Binding-site contacts:
Ligand atom N contacts residue ILE219 of chain 58.A at 4.0 Å.
Ligand atom C7 contacts residue TYR192 of chain 58.A at 4.4 Å (hydrophobic).
Ligand atom C5 contacts residue ILE95 of chain 58.A at 3.8 Å (hydrophobic).
Ligand atom CA2 contacts residue PHE115 of chain 58.A at 4.3 Å (hydrophobic).
Ligand atom C2 contacts residue TYR146 of chain 58.A at 3.9 Å (hydrophobic).
Ligand atom C7 contacts residue VAL117 of chain 58.A at 4.3 Å (hydrophobic).
Ligand atom C1 contacts residue ILE183 of chain 58.A at 4.2 Å (hydrophobic).
Ligand atom C3 contacts residue ILE95 of chain 58.A at 4.2 Å (hydrophobic).
Ligand atom C contacts residue TYR210 of chain 58.A at 4.1 Å (hydrophobic).
Ligand atom O contacts residue TYR192 of chain 58.A at 3.9 Å.
Ligand atom C9 contacts residue PHE115 of chain 58.A at 4.1 Å (hydrophobic).
Ligand atom OXT contacts residue ASN194 of chain 58.A at 4.3 Å.
Ligand atom C contacts residue TYR192 of chain 58.A at 4.2 Å (hydrophobic).
Ligand atom C10 contacts residue TYR192 of chain 58.A at 4.3 Å (hydrophobic).
Ligand atom OXT contacts residue TYR210 of chain 58.A at 3.0 Å (h-bond).
Ligand atom C7 contacts residue ILE95 of chain 58.A at 4.3 Å (hydrophobic).
Ligand atom OXT contacts residue MET216 of chain 58.A at 4.2 Å.
Ligand atom N contacts residue MET181 of chain 58.A at 3.9 Å.
Ligand atom N contacts residue TYR146 of chain 58.A at 4.1 Å.
Ligand atom C8 contacts residue MET216 of chain 58.A at 3.9 Å (hydrophobic).
Ligand atom O contacts residue LEU107 of chain 58.A at 4.4 Å.
Ligand atom C8 contacts residue TYR192 of chain 58.A at 3.6 Å (hydrophobic).
Ligand atom C4 contacts residue ILE95 of chain 58.A at 4.0 Å (hydrophobic).
Ligand atom C4 contacts residue ILE183 of chain 58.A at 4.2 Å (hydrophobic).
Ligand atom C1 contacts residue VAL119 of chain 58.A at 4.2 Å (hydrophobic).
Ligand atom C7 contacts residue PHE240 of chain 58.A at 3.9 Å (hydrophobic).
Ligand atom C2 contacts residue ILE95 of chain 58.A at 3.8 Å (hydrophobic).
Ligand atom O contacts residue ASN194 of chain 58.A at 3.0 Å (h-bond).
Ligand atom C9 contacts residue PHE240 of chain 58.A at 4.1 Å (hydrophobic).
Ligand atom C5 contacts residue PHE240 of chain 58.A at 4.1 Å (hydrophobic).
Ligand atom C10 contacts residue MET216 of chain 58.A at 3.6 Å (hydrophobic).
Ligand atom C6 contacts residue ILE95 of chain 58.A at 4.1 Å (hydrophobic).
Ligand atom C3 contacts residue ILE183 of chain 58.A at 3.7 Å (hydrophobic).
Ligand atom C9 contacts residue TYR192 of chain 58.A at 4.1 Å (hydrophobic).
Ligand atom C5 contacts residue ILE183 of chain 58.A at 4.4 Å (hydrophobic).
Ligand atom C6 contacts residue TYR192 of chain 58.A at 4.4 Å (hydrophobic).
Ligand atom O contacts residue VAL113 of chain 58.A at 4.0 Å.
Ligand atom C1 contacts residue ILE219 of chain 58.A at 4.1 Å (hydrophobic).
Ligand atom C contacts residue ASN194 of chain 58.A at 4.0 Å.
Ligand atom C2 contacts residue ILE183 of chain 58.A at 4.2 Å (hydrophobic).

Sequence of chain 58.A:
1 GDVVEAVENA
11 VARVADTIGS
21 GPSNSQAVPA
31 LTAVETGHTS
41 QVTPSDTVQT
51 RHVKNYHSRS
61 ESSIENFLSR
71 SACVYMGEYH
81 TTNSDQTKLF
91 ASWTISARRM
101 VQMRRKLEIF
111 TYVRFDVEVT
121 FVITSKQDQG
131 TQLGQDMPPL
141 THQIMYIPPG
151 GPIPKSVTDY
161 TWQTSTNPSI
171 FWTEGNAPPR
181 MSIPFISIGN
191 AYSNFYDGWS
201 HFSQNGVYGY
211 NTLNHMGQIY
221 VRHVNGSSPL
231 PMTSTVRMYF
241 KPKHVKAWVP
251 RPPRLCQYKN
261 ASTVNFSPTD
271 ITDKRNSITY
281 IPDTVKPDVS

This protein binds this small molecule.
Small molecule (SMILES): NCCCCCCCCCCCC(=O)O